Sequence of chain 1.B:
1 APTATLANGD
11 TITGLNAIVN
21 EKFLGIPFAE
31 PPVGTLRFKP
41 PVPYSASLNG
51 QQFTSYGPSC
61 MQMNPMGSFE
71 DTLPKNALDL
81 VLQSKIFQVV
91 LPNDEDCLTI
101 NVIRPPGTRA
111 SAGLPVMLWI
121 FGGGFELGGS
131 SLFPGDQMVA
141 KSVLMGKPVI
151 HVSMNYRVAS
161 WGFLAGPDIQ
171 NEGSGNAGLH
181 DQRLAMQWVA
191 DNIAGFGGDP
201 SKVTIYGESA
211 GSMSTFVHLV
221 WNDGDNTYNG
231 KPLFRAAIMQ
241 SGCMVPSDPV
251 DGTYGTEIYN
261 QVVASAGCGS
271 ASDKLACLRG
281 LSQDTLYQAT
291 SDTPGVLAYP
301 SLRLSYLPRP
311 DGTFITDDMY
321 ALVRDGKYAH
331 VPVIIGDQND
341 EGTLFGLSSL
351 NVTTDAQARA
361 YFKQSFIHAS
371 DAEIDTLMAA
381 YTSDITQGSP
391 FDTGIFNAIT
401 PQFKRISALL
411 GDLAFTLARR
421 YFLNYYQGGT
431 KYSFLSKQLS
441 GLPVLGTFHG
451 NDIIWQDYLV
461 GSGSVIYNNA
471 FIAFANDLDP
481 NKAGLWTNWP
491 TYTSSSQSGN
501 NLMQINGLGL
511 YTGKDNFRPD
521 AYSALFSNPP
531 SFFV

Binding-site contacts:
Ligand atom O7 contacts residue PRO300 of chain 1.B at 4.1 Å.
Ligand atom C7 contacts residue TYR299 of chain 1.B at 4.0 Å (hydrophobic).
Ligand atom C4 contacts residue TYR299 of chain 1.B at 4.4 Å (hydrophobic).
Ligand atom C5 contacts residue ASN351 of chain 1.B at 3.0 Å.
Ligand atom C3 contacts residue ASN351 of chain 1.B at 3.2 Å.
Ligand atom C8 contacts residue ASN351 of chain 1.B at 3.8 Å.
Ligand atom O6 contacts residue GLN364 of chain 1.B at 3.7 Å.
Ligand atom O7 contacts residue ALA298 of chain 1.B at 4.5 Å.
Ligand atom O4 contacts residue TYR299 of chain 1.B at 3.8 Å.
Ligand atom N2 contacts residue TYR299 of chain 1.B at 3.3 Å (h-bond).
Ligand atom C1 contacts residue ASN351 of chain 1.B at 1.4 Å.
Ligand atom C8 contacts residue GLN357 of chain 1.B at 4.1 Å.
Ligand atom C8 contacts residue TYR299 of chain 1.B at 3.8 Å (hydrophobic).
Ligand atom O7 contacts residue TYR299 of chain 1.B at 3.9 Å.
Ligand atom O5 contacts residue TYR299 of chain 1.B at 4.1 Å.
Ligand atom O5 contacts residue ASN351 of chain 1.B at 2.4 Å (h-bond).
Ligand atom N2 contacts residue ASN351 of chain 1.B at 2.8 Å (h-bond).
Ligand atom O3 contacts residue TYR299 of chain 1.B at 3.8 Å.
Ligand atom C2 contacts residue ASN351 of chain 1.B at 2.5 Å.
Ligand atom C3 contacts residue TYR299 of chain 1.B at 3.6 Å (hydrophobic).
Ligand atom C1 contacts residue TYR299 of chain 1.B at 4.4 Å (hydrophobic).
Ligand atom C5 contacts residue TYR299 of chain 1.B at 4.3 Å (hydrophobic).
Ligand atom C2 contacts residue TYR299 of chain 1.B at 4.2 Å (hydrophobic).
Ligand atom C4 contacts residue ASN351 of chain 1.B at 3.7 Å.
Ligand atom C7 contacts residue ASN351 of chain 1.B at 3.4 Å.
Ligand atom O7 contacts residue ASN351 of chain 1.B at 3.8 Å.
Ligand atom C8 contacts residue VAL352 of chain 1.B at 4.1 Å (hydrophobic).
Ligand atom C6 contacts residue ASN351 of chain 1.B at 4.2 Å.
Ligand atom O6 contacts residue TYR299 of chain 1.B at 4.2 Å.

This protein binds this small molecule.
Small molecule (SMILES): CC(=O)N[C@H]1[C@H](O[C@H]2[C@H](O)[C@@H](NC(C)=O)CO[C@@H]2CO)O[C@H](CO)[C@@H](O)[C@@H]1O